A protein and the small-molecule ligand that binds it are described below.
Small molecule (SMILES): CC(=O)N[C@H]1[C@H](O[C@H]2[C@H](O)[C@@H](NC(C)=O)CO[C@@H]2CO)O[C@H](CO)[C@@H](O)[C@@H]1O

Sequence of chain 43.J:
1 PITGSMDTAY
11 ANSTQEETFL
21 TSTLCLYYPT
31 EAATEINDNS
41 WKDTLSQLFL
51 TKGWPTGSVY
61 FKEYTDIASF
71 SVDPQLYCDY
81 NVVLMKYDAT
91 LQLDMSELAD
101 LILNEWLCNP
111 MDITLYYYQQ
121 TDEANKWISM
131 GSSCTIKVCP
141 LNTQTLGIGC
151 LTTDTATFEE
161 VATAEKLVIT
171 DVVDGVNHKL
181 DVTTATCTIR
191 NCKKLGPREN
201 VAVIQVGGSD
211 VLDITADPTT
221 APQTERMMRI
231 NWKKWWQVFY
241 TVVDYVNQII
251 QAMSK

Binding-site contacts:
Ligand atom C2 contacts residue ASN12 of chain 43.J at 3.2 Å.
Ligand atom C5 contacts residue ASN12 of chain 43.J at 4.1 Å.
Ligand atom O7 contacts residue ASN12 of chain 43.J at 3.7 Å.
Ligand atom O5 contacts residue ASN12 of chain 43.J at 2.7 Å (h-bond).
Ligand atom C7 contacts residue ASN12 of chain 43.J at 3.9 Å.
Ligand atom N2 contacts residue ASN12 of chain 43.J at 3.8 Å.
Ligand atom C1 contacts residue ASN12 of chain 43.J at 2.1 Å.